The protein below binds the small molecule below.
Small molecule (SMILES): CC(=O)N[C@@H]1[C@@H](O)[C@H](O)[C@@H](CO)O[C@H]1O

Sequence of chain 1.J:
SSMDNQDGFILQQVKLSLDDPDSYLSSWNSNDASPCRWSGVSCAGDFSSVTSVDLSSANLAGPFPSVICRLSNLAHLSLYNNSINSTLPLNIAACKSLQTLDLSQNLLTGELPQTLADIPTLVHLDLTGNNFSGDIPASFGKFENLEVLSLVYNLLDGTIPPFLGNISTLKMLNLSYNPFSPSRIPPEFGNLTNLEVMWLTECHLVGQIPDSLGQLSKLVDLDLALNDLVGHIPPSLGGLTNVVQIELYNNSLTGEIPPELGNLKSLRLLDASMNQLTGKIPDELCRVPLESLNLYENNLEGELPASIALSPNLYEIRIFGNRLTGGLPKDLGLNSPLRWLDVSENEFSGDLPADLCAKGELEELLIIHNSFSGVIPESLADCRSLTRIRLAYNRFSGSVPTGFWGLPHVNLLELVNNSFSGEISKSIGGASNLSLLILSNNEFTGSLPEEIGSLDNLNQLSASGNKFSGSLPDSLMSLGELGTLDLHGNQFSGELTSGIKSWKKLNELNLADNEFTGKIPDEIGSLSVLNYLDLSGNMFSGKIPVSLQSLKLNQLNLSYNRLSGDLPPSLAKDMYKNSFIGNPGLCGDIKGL

Binding-site contacts:
Ligand atom C7 contacts residue ASN418 of chain 1.J at 3.5 Å.
Ligand atom C3 contacts residue ASN418 of chain 1.J at 3.8 Å.
Ligand atom C5 contacts residue ASN442 of chain 1.J at 3.8 Å.
Ligand atom O7 contacts residue ASN418 of chain 1.J at 3.8 Å.
Ligand atom N2 contacts residue ASN418 of chain 1.J at 2.9 Å (h-bond).
Ligand atom O5 contacts residue ASN442 of chain 1.J at 3.7 Å.
Ligand atom N2 contacts residue TYR394 of chain 1.J at 4.0 Å.
Ligand atom O6 contacts residue ASN442 of chain 1.J at 3.4 Å.
Ligand atom C8 contacts residue TYR394 of chain 1.J at 3.7 Å (hydrophobic).
Ligand atom C4 contacts residue ASN418 of chain 1.J at 4.2 Å.
Ligand atom C1 contacts residue ASN418 of chain 1.J at 1.4 Å.
Ligand atom C6 contacts residue ASN442 of chain 1.J at 4.1 Å.
Ligand atom C1 contacts residue ASN442 of chain 1.J at 4.0 Å.
Ligand atom C8 contacts residue HIS370 of chain 1.J at 4.3 Å.
Ligand atom C7 contacts residue TYR394 of chain 1.J at 4.1 Å (hydrophobic).
Ligand atom C5 contacts residue ASN418 of chain 1.J at 3.7 Å.
Ligand atom O5 contacts residue ASN418 of chain 1.J at 2.3 Å (h-bond).
Ligand atom C2 contacts residue ASN418 of chain 1.J at 2.5 Å.